Sequence of chain 1.B:
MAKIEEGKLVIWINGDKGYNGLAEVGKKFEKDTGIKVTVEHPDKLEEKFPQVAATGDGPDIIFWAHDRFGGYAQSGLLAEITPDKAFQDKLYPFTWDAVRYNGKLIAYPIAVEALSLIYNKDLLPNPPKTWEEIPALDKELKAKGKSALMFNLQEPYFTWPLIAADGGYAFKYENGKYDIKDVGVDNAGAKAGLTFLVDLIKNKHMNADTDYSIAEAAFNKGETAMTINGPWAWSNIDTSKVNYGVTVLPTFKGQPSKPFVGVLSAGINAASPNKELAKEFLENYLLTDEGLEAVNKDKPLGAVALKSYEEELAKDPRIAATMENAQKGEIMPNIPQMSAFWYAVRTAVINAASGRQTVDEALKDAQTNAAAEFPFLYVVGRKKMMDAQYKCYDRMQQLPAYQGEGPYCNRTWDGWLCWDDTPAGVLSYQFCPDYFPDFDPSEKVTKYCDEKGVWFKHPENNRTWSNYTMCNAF

This protein binds this small molecule.
Small molecule (SMILES): OC[C@H]1O[C@H](O[C@H]2[C@H](O)[C@@H](O)[C@@H](O)O[C@@H]2CO)[C@H](O)[C@@H](O)[C@@H]1O

Binding-site contacts:
Ligand atom C4 contacts residue ARG68 of chain 1.B at 3.6 Å.
Ligand atom O3 contacts residue TRP64 of chain 1.B at 3.2 Å (h-bond).
Ligand atom O3 contacts residue GLU113 of chain 1.B at 3.5 Å (salt-bridge).
Ligand atom C1 contacts residue TYR157 of chain 1.B at 3.6 Å (hydrophobic).
Ligand atom C6 contacts residue PRO156 of chain 1.B at 3.8 Å (hydrophobic).
Ligand atom O5 contacts residue ASP16 of chain 1.B at 4.0 Å.
Ligand atom O4 contacts residue ARG68 of chain 1.B at 2.6 Å (salt-bridge).
Ligand atom C3 contacts residue TRP64 of chain 1.B at 3.5 Å (hydrophobic).
Ligand atom O2 contacts residue LYS17 of chain 1.B at 2.7 Å (salt-bridge).
Ligand atom O1 contacts residue ASP16 of chain 1.B at 2.9 Å (salt-bridge).
Ligand atom C6 contacts residue GLU155 of chain 1.B at 3.2 Å.
Ligand atom C6 contacts residue PHE158 of chain 1.B at 3.9 Å (hydrophobic).
Ligand atom O3 contacts residue ARG68 of chain 1.B at 2.9 Å (salt-bridge).
Ligand atom C2 contacts residue GLU113 of chain 1.B at 3.3 Å.
Ligand atom C2 contacts residue LYS17 of chain 1.B at 3.8 Å.
Ligand atom O6 contacts residue PHE158 of chain 1.B at 3.9 Å.
Ligand atom O2 contacts residue MET332 of chain 1.B at 3.9 Å.
Ligand atom C1 contacts residue LYS17 of chain 1.B at 3.9 Å.
Ligand atom O6 contacts residue PRO156 of chain 1.B at 3.2 Å.
Ligand atom O3 contacts residue ASP67 of chain 1.B at 2.7 Å (salt-bridge).
Ligand atom C6 contacts residue TYR157 of chain 1.B at 3.8 Å (hydrophobic).
Ligand atom O2 contacts residue GLU113 of chain 1.B at 2.7 Å (salt-bridge).
Ligand atom O5 contacts residue TYR157 of chain 1.B at 3.4 Å.
Ligand atom O3 contacts residue ALA65 of chain 1.B at 3.3 Å.
Ligand atom O2 contacts residue ASP67 of chain 1.B at 2.6 Å (salt-bridge).
Ligand atom O6 contacts residue GLU155 of chain 1.B at 2.6 Å (salt-bridge).
Ligand atom C2 contacts residue ASP67 of chain 1.B at 3.4 Å.
Ligand atom O1 contacts residue ASN14 of chain 1.B at 3.6 Å.
Ligand atom C5 contacts residue GLU155 of chain 1.B at 3.9 Å.
Ligand atom O2 contacts residue ALA65 of chain 1.B at 3.3 Å.
Ligand atom O2 contacts residue TRP64 of chain 1.B at 3.3 Å (h-bond).
Ligand atom C3 contacts residue ARG68 of chain 1.B at 3.9 Å.
Ligand atom C6 contacts residue TRP342 of chain 1.B at 3.7 Å (hydrophobic).
Ligand atom C2 contacts residue TRP232 of chain 1.B at 3.9 Å (hydrophobic).
Ligand atom C4 contacts residue TRP342 of chain 1.B at 3.6 Å (hydrophobic).
Ligand atom C1 contacts residue TRP232 of chain 1.B at 3.7 Å (hydrophobic).
Ligand atom O6 contacts residue TYR157 of chain 1.B at 3.0 Å (h-bond).
Ligand atom C3 contacts residue ASP67 of chain 1.B at 3.5 Å.
Ligand atom O1 contacts residue LYS17 of chain 1.B at 3.1 Å (salt-bridge).
Ligand atom C1 contacts residue ASP16 of chain 1.B at 3.5 Å.